Binding-site contacts:
Ligand atom CBD contacts residue LEU182 of chain 2.A at 3.9 Å (hydrophobic).
Ligand atom CAC contacts residue ASN268 of chain 2.A at 3.8 Å.
Ligand atom CBA contacts residue LEU182 of chain 2.A at 4.0 Å (hydrophobic).
Ligand atom CCC contacts residue ILE226 of chain 2.A at 4.0 Å (hydrophobic).
Ligand atom NAD contacts residue ASN268 of chain 2.A at 2.9 Å (h-bond).
Ligand atom CBB contacts residue LEU182 of chain 2.A at 4.0 Å (hydrophobic).
Ligand atom CCA contacts residue SER275 of chain 2.A at 3.9 Å.
Ligand atom CBE contacts residue LEU182 of chain 2.A at 4.0 Å (hydrophobic).
Ligand atom CBF contacts residue PHE183 of chain 2.A at 3.7 Å (hydrophobic).
Ligand atom CBE contacts residue PHE183 of chain 2.A at 3.6 Å (hydrophobic).
Ligand atom CDC contacts residue LEU179 of chain 2.A at 3.7 Å (hydrophobic).
Ligand atom CDB contacts residue PHE278 of chain 2.A at 3.7 Å (hydrophobic).
Ligand atom CDE contacts residue PHE278 of chain 2.A at 3.7 Å (hydrophobic).
Ligand atom CBE contacts residue SER275 of chain 2.A at 4.0 Å.
Ligand atom CDF contacts residue PHE278 of chain 2.A at 4.0 Å (hydrophobic).
Ligand atom CCF contacts residue SER275 of chain 2.A at 3.0 Å.
Ligand atom CDD contacts residue PHE165 of chain 2.A at 3.6 Å (hydrophobic).
Ligand atom CAC contacts residue LEU271 of chain 2.A at 3.6 Å (hydrophobic).
Ligand atom CBB contacts residue LEU219 of chain 2.A at 3.8 Å (hydrophobic).
Ligand atom CCB contacts residue LEU182 of chain 2.A at 3.9 Å (hydrophobic).
Ligand atom CCE contacts residue SER275 of chain 2.A at 3.6 Å.
Ligand atom CCC contacts residue ILE222 of chain 2.A at 3.9 Å (hydrophobic).
Ligand atom CDE contacts residue LEU274 of chain 2.A at 3.5 Å (hydrophobic).
Ligand atom CBC contacts residue LEU182 of chain 2.A at 3.9 Å (hydrophobic).
Ligand atom CCE contacts residue LEU271 of chain 2.A at 3.6 Å (hydrophobic).
Ligand atom CAE contacts residue ASN268 of chain 2.A at 3.9 Å.
Ligand atom CBF contacts residue SER275 of chain 2.A at 3.3 Å.
Ligand atom CAE contacts residue THR272 of chain 2.A at 3.4 Å.
Ligand atom CAE contacts residue LEU271 of chain 2.A at 3.8 Å (hydrophobic).
Ligand atom NAD contacts residue LEU271 of chain 2.A at 3.4 Å.
Ligand atom CDF contacts residue LEU274 of chain 2.A at 3.7 Å (hydrophobic).
Ligand atom CDC contacts residue PHE278 of chain 2.A at 3.4 Å (hydrophobic).
Ligand atom CCF contacts residue LEU271 of chain 2.A at 3.5 Å (hydrophobic).
Ligand atom CDA contacts residue PHE278 of chain 2.A at 4.0 Å (hydrophobic).
Ligand atom CCD contacts residue PHE183 of chain 2.A at 4.0 Å (hydrophobic).
Ligand atom CDD contacts residue PHE278 of chain 2.A at 3.4 Å (hydrophobic).
Ligand atom CDC contacts residue PHE165 of chain 2.A at 4.0 Å (hydrophobic).
Ligand atom CDB contacts residue LEU179 of chain 2.A at 3.4 Å (hydrophobic).
Ligand atom CAF contacts residue SER275 of chain 2.A at 3.3 Å.
Ligand atom CBF contacts residue LEU182 of chain 2.A at 4.0 Å (hydrophobic).

Sequence of chain 2.A:
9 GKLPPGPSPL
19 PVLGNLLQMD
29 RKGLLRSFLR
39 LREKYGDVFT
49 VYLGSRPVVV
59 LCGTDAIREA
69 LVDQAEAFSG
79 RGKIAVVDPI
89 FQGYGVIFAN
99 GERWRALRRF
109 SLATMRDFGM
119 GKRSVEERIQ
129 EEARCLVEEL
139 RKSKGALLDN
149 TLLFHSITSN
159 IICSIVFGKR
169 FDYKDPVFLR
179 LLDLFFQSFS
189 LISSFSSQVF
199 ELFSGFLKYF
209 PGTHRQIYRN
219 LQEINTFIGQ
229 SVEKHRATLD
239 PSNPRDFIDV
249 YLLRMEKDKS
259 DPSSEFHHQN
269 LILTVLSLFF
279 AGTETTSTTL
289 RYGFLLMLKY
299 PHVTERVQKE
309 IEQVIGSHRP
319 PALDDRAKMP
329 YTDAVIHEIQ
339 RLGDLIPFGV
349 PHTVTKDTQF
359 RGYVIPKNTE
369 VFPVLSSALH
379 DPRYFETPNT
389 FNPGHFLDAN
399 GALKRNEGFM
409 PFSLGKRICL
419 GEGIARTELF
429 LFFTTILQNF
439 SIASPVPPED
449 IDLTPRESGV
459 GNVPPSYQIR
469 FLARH

A protein and the small-molecule ligand that binds it are described below.
Small molecule (SMILES): c1ccc(-c2ccc([C@H](c3ccccc3)n3ccnc3)cc2)cc1